Sequence of chain 1.C:
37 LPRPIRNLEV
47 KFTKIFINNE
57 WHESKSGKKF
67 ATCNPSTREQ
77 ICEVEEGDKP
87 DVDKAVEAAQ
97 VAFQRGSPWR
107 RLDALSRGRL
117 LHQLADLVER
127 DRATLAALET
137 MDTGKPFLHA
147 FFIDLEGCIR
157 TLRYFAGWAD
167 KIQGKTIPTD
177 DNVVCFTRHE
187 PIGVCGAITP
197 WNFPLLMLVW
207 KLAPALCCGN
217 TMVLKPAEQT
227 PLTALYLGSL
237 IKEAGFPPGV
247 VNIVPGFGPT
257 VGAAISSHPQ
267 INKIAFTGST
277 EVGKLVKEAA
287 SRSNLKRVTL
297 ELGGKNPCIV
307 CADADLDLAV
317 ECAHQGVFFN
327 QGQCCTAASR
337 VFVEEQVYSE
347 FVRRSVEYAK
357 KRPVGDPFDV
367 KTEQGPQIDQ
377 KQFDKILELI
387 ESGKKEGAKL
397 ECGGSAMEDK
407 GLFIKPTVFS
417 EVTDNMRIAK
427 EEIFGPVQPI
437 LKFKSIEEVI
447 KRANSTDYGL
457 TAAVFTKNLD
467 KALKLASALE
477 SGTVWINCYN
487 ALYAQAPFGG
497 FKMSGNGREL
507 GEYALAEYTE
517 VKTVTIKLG

A small-molecule ligand and the protein it binds are described below.
Small molecule (SMILES): CC1=C(/C=C/C(C)=C/C=C/C(C)=C/C(=O)O)C(C)(C)CCC1

Binding-site contacts:
Ligand atom C16 contacts residue TRP206 of chain 1.C at 3.6 Å (hydrophobic).
Ligand atom C8 contacts residue LEU488 of chain 1.C at 4.0 Å (hydrophobic).
Ligand atom C1 contacts residue TRP206 of chain 1.C at 4.1 Å (hydrophobic).
Ligand atom C3 contacts residue TYR489 of chain 1.C at 4.1 Å (hydrophobic).
Ligand atom C10 contacts residue ASN486 of chain 1.C at 3.5 Å.
Ligand atom C3 contacts residue THR157 of chain 1.C at 3.8 Å.
Ligand atom C17 contacts residue LEU202 of chain 1.C at 3.3 Å (hydrophobic).
Ligand atom C9 contacts residue LEU488 of chain 1.C at 4.2 Å (hydrophobic).
Ligand atom C11 contacts residue ASN486 of chain 1.C at 3.8 Å.
Ligand atom C15 contacts residue GLN321 of chain 1.C at 4.0 Å.
Ligand atom O2 contacts residue PHE325 of chain 1.C at 3.5 Å.
Ligand atom C17 contacts residue TRP206 of chain 1.C at 3.4 Å (hydrophobic).
Ligand atom O2 contacts residue GLN321 of chain 1.C at 3.4 Å (h-bond).
Ligand atom C20 contacts residue PHE325 of chain 1.C at 3.1 Å (hydrophobic).
Ligand atom C4 contacts residue ALA490 of chain 1.C at 3.9 Å (hydrophobic).
Ligand atom C17 contacts residue GLY153 of chain 1.C at 4.2 Å.
Ligand atom C11 contacts residue PHE325 of chain 1.C at 4.2 Å (hydrophobic).
Ligand atom C2 contacts residue GLY153 of chain 1.C at 3.6 Å.
Ligand atom C12 contacts residue ILE149 of chain 1.C at 4.1 Å (hydrophobic).
Ligand atom C3 contacts residue GLY153 of chain 1.C at 4.0 Å.
Ligand atom C13 contacts residue ILE149 of chain 1.C at 4.0 Å (hydrophobic).
Ligand atom C4 contacts residue TYR489 of chain 1.C at 3.9 Å (hydrophobic).
Ligand atom C19 contacts residue PHE325 of chain 1.C at 4.0 Å (hydrophobic).
Ligand atom C10 contacts residue ILE149 of chain 1.C at 4.0 Å (hydrophobic).
Ligand atom C16 contacts residue LEU488 of chain 1.C at 3.5 Å (hydrophobic).
Ligand atom C20 contacts residue ASN486 of chain 1.C at 4.0 Å.
Ligand atom C6 contacts residue LEU488 of chain 1.C at 4.1 Å (hydrophobic).
Ligand atom C5 contacts residue LEU488 of chain 1.C at 3.8 Å (hydrophobic).
Ligand atom C4 contacts residue LEU488 of chain 1.C at 3.3 Å (hydrophobic).
Ligand atom C2 contacts residue THR157 of chain 1.C at 3.2 Å.
Ligand atom C11 contacts residue ILE149 of chain 1.C at 4.2 Å (hydrophobic).
Ligand atom C19 contacts residue LEU488 of chain 1.C at 3.9 Å (hydrophobic).
Ligand atom C9 contacts residue ASN486 of chain 1.C at 3.8 Å.
Ligand atom C19 contacts residue ILE149 of chain 1.C at 4.0 Å (hydrophobic).
Ligand atom C16 contacts residue LEU506 of chain 1.C at 3.5 Å (hydrophobic).
Ligand atom C7 contacts residue LEU488 of chain 1.C at 3.7 Å (hydrophobic).
Ligand atom C3 contacts residue ALA490 of chain 1.C at 3.5 Å (hydrophobic).
Ligand atom C9 contacts residue ILE149 of chain 1.C at 3.9 Å (hydrophobic).
Ligand atom C2 contacts residue TRP206 of chain 1.C at 4.2 Å (hydrophobic).
Ligand atom O1 contacts residue GLN321 of chain 1.C at 3.5 Å.